Sequence of chain 2.C:
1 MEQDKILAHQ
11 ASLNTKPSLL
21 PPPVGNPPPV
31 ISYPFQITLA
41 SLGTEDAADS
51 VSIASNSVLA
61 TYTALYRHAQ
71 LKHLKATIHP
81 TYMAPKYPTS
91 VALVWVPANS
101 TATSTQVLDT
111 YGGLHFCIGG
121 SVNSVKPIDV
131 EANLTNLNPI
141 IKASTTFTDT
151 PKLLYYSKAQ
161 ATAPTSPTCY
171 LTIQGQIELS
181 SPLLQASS

Sequence of chain 1.D:
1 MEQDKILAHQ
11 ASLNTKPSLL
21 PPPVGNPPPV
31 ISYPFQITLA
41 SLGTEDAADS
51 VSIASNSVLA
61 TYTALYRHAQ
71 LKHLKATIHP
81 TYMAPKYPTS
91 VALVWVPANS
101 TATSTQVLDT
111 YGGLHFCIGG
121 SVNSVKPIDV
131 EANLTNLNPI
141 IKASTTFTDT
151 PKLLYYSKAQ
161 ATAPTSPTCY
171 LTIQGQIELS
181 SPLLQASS

Binding-site contacts:
Ligand atom C4 contacts residue VAL107 of chain 1.C at 2.6 Å (hydrophobic).
Ligand atom C6 contacts residue GLY112 of chain 1.C at 2.2 Å.
Ligand atom C6 contacts residue GLY113 of chain 1.C at 1.8 Å.
Ligand atom C4 contacts residue LEU93 of chain 1.C at 2.9 Å (hydrophobic).
Ligand atom C1' contacts residue TRP95 of chain 1.C at 2.4 Å (hydrophobic).
Ligand atom N1 contacts residue GLY112 of chain 1.C at 2.9 Å (h-bond).
Ligand atom O3' contacts residue GLU131 of chain 1.C at 2.8 Å (salt-bridge).
Ligand atom O4' contacts residue TRP95 of chain 1.C at 2.8 Å (h-bond).
Ligand atom O4 contacts residue GLU131 of chain 1.C at 2.6 Å (salt-bridge).
Ligand atom O2 contacts residue VAL94 of chain 1.C at 1.5 Å.
Ligand atom C2 contacts residue VAL94 of chain 1.C at 1.7 Å (hydrophobic).
Ligand atom O2' contacts residue TRP95 of chain 1.C at 2.5 Å.
Ligand atom N3 contacts residue VAL94 of chain 1.C at 2.3 Å.
Ligand atom C2 contacts residue LEU93 of chain 1.C at 2.0 Å (hydrophobic).
Ligand atom N3 contacts residue LEU93 of chain 1.C at 1.6 Å (h-bond).
Ligand atom O4 contacts residue GLY113 of chain 1.C at 2.0 Å.
Ligand atom C6 contacts residue VAL94 of chain 1.C at 1.8 Å (hydrophobic).
Ligand atom C4 contacts residue LEU114 of chain 1.C at 2.8 Å (hydrophobic).
Ligand atom N3 contacts residue LEU114 of chain 1.C at 2.9 Å (h-bond).
Ligand atom C4' contacts residue TRP95 of chain 1.C at 3.0 Å (hydrophobic).
Ligand atom C5 contacts residue GLY113 of chain 1.C at 1.2 Å.
Ligand atom N3 contacts residue VAL107 of chain 1.C at 2.9 Å.
Ligand atom C4 contacts residue VAL94 of chain 1.C at 2.8 Å (hydrophobic).
Ligand atom N1 contacts residue VAL94 of chain 1.C at 1.9 Å.
Ligand atom C5 contacts residue THR110 of chain 1.C at 2.9 Å.
Ligand atom C1' contacts residue VAL94 of chain 1.C at 2.6 Å (hydrophobic).
Ligand atom C4 contacts residue GLY113 of chain 1.C at 1.2 Å.
Ligand atom C6 contacts residue TYR111 of chain 1.C at 3.1 Å (hydrophobic).
Ligand atom C2 contacts residue GLY113 of chain 1.C at 2.8 Å.
Ligand atom O2 contacts residue LEU93 of chain 1.C at 1.9 Å (h-bond).
Ligand atom C5 contacts residue VAL94 of chain 1.C at 2.5 Å (hydrophobic).
Ligand atom C5 contacts residue GLY112 of chain 1.C at 2.6 Å.
Ligand atom O5' contacts residue ASN133 of chain 1.C at 2.9 Å (h-bond).
Ligand atom OP1 contacts residue ASN136 of chain 1.C at 2.4 Å (h-bond).
Ligand atom O4 contacts residue VAL107 of chain 1.C at 1.8 Å.
Ligand atom O4 contacts residue LEU114 of chain 1.C at 2.8 Å (h-bond).
Ligand atom O4' contacts residue VAL94 of chain 1.C at 2.7 Å.
Ligand atom N3 contacts residue GLY113 of chain 1.C at 2.1 Å.
Ligand atom OP2 contacts residue ASN133 of chain 1.C at 2.5 Å.
Ligand atom N1 contacts residue GLY113 of chain 1.C at 2.8 Å.

Sequence of chain 1.C:
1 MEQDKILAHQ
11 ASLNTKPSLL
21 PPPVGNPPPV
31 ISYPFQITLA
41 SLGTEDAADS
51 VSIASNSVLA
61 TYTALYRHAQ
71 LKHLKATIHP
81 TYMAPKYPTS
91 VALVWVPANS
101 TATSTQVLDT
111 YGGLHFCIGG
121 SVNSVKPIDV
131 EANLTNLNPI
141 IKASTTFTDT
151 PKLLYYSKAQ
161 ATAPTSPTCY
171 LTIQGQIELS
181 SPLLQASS

The small molecule below binds the protein below.
Small molecule (SMILES): O=c1ccn([C@@H]2O[C@H](CO[P](=O)(O)O[C@H]3[C@@H](O)[C@H](n4ccc(=O)[nH]c4=O)O[C@@H]3COP(=O)(O)O)[C@@H](O)[C@H]2O)c(=O)[nH]1